Binding-site contacts:
Ligand atom O contacts residue LYS66 of chain 1.A at 2.7 Å (salt-bridge).
Ligand atom CE contacts residue GLU99 of chain 1.Q at 3.3 Å.
Ligand atom O contacts residue LYS146 of chain 1.A at 3.1 Å (salt-bridge).
Ligand atom OG contacts residue LYS66 of chain 1.A at 3.1 Å (salt-bridge).
Ligand atom OG1 contacts residue SER96 of chain 1.M at 3.4 Å.
Ligand atom N contacts residue ASP77 of chain 1.A at 2.8 Å (salt-bridge).
Ligand atom CH2 contacts residue TYR98 of chain 1.M at 3.4 Å (hydrophobic).
Ligand atom O contacts residue HIS70 of chain 1.A at 3.2 Å.
Ligand atom N contacts residue TYR99 of chain 1.A at 3.1 Å (h-bond).
Ligand atom CG1 contacts residue ASP77 of chain 1.A at 3.4 Å.
Ligand atom O contacts residue GLY95 of chain 1.M at 2.8 Å (h-bond).
Ligand atom C contacts residue TYR103 of chain 1.Q at 3.4 Å (hydrophobic).
Ligand atom N contacts residue GLY56 of chain 1.Q at 3.2 Å.
Ligand atom CB contacts residue TYR99 of chain 1.A at 3.1 Å (hydrophobic).
Ligand atom CD1 contacts residue THR58 of chain 1.Q at 3.3 Å.
Ligand atom CE contacts residue TYR98 of chain 1.M at 3.1 Å (hydrophobic).
Ligand atom O contacts residue TYR159 of chain 1.A at 2.6 Å (h-bond).
Ligand atom N contacts residue TYR171 of chain 1.A at 2.8 Å (h-bond).
Ligand atom CD1 contacts residue HIS70 of chain 1.A at 2.9 Å.
Ligand atom N contacts residue LYS66 of chain 1.A at 3.4 Å (salt-bridge).
Ligand atom CA contacts residue GLU63 of chain 1.A at 3.1 Å.
Ligand atom CG2 contacts residue ASP77 of chain 1.A at 3.1 Å.
Ligand atom O contacts residue TYR103 of chain 1.Q at 2.4 Å (h-bond).
Ligand atom N contacts residue TYR7 of chain 1.A at 2.8 Å (h-bond).
Ligand atom N contacts residue GLY95 of chain 1.M at 2.9 Å (h-bond).
Ligand atom OG contacts residue GLU63 of chain 1.A at 3.0 Å (salt-bridge).
Ligand atom NE1 contacts residue GLY57 of chain 1.Q at 3.1 Å.
Ligand atom OE1 contacts residue TYR32 of chain 1.M at 3.2 Å (h-bond).
Ligand atom CA contacts residue TYR7 of chain 1.A at 3.3 Å (hydrophobic).
Ligand atom N contacts residue GLU63 of chain 1.A at 2.7 Å (salt-bridge).
Ligand atom NE1 contacts residue THR58 of chain 1.Q at 3.4 Å.
Ligand atom C contacts residue GLU63 of chain 1.A at 3.4 Å.
Ligand atom CG2 contacts residue ARG97 of chain 1.A at 3.4 Å.
Ligand atom NE2 contacts residue ARG27 of chain 1.M at 2.4 Å.
Ligand atom CE2 contacts residue ALA59 of chain 1.Q at 3.4 Å (hydrophobic).
Ligand atom OG contacts residue GLY55 of chain 1.Q at 2.9 Å (h-bond).
Ligand atom O contacts residue TRP147 of chain 1.A at 2.8 Å (h-bond).
Ligand atom CB contacts residue GLY56 of chain 1.Q at 3.1 Å.
Ligand atom C contacts residue LYS146 of chain 1.A at 3.2 Å.
Ligand atom OE1 contacts residue ARG27 of chain 1.M at 2.8 Å (salt-bridge).

Sequence of chain 1.Q:
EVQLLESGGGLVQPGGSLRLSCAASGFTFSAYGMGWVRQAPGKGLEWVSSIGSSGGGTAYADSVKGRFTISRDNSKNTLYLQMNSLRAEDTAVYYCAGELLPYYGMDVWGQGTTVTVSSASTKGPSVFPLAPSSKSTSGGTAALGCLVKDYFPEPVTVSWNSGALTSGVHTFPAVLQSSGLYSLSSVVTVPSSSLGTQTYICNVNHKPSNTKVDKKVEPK

Sequence of chain 1.M:
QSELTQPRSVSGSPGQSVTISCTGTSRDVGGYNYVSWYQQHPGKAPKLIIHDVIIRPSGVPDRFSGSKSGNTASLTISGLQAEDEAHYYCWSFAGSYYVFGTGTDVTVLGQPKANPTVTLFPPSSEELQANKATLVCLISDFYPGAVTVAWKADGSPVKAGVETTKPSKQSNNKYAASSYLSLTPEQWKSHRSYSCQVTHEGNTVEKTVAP

Sequence of chain 1.A:
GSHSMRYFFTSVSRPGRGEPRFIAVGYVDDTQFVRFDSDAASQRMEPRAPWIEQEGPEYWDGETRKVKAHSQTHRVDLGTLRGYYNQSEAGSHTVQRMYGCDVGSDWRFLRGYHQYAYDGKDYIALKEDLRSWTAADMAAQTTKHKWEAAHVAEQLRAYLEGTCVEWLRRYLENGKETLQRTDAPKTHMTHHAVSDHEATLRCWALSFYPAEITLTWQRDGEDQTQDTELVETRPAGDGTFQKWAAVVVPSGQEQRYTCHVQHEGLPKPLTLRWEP

A small-molecule ligand and the protein it binds are described below.
Small molecule (SMILES): CC[C@H](C)[C@H](NC(=O)[C@H](CC1=c2ccccc2=NC1)NC(=O)[C@H](CCSC)NC(=O)[C@H](CC(C)C)NC(=O)[C@H](CC(C)C)NC(=O)[C@@H](N)CO)C(=O)N[C@H](C(=O)N[C@@H](CCC(N)=O)C(=O)N[C@H](C=O)C(C)C)[C@@H](C)O